This protein binds this small molecule.
Small molecule (SMILES): CC(=O)N[C@@H]1[C@@H](O)[C@H](O)[C@@H](CO)O[C@H]1O

Binding-site contacts:
Ligand atom C8 contacts residue ASN148 of chain 1.D at 4.4 Å.
Ligand atom C7 contacts residue ASN148 of chain 1.D at 3.2 Å.
Ligand atom O5 contacts residue ASN148 of chain 1.D at 2.4 Å (h-bond).
Ligand atom C5 contacts residue ALA210 of chain 1.D at 4.4 Å (hydrophobic).
Ligand atom C1 contacts residue ASN148 of chain 1.D at 1.4 Å.
Ligand atom C7 contacts residue VAL212 of chain 1.D at 4.4 Å (hydrophobic).
Ligand atom C5 contacts residue ASN148 of chain 1.D at 3.6 Å.
Ligand atom C5 contacts residue THR150 of chain 1.D at 4.2 Å.
Ligand atom C3 contacts residue ASN148 of chain 1.D at 3.8 Å.
Ligand atom C1 contacts residue ALA210 of chain 1.D at 4.1 Å (hydrophobic).
Ligand atom N2 contacts residue ASN148 of chain 1.D at 2.9 Å (h-bond).
Ligand atom C6 contacts residue THR150 of chain 1.D at 4.0 Å.
Ligand atom C2 contacts residue ASN148 of chain 1.D at 2.5 Å.
Ligand atom C8 contacts residue VAL212 of chain 1.D at 3.9 Å (hydrophobic).
Ligand atom O5 contacts residue THR150 of chain 1.D at 4.2 Å.
Ligand atom C4 contacts residue ASN148 of chain 1.D at 4.2 Å.
Ligand atom O7 contacts residue ASN148 of chain 1.D at 3.2 Å (h-bond).
Ligand atom N2 contacts residue VAL212 of chain 1.D at 4.4 Å.

Sequence of chain 1.D:
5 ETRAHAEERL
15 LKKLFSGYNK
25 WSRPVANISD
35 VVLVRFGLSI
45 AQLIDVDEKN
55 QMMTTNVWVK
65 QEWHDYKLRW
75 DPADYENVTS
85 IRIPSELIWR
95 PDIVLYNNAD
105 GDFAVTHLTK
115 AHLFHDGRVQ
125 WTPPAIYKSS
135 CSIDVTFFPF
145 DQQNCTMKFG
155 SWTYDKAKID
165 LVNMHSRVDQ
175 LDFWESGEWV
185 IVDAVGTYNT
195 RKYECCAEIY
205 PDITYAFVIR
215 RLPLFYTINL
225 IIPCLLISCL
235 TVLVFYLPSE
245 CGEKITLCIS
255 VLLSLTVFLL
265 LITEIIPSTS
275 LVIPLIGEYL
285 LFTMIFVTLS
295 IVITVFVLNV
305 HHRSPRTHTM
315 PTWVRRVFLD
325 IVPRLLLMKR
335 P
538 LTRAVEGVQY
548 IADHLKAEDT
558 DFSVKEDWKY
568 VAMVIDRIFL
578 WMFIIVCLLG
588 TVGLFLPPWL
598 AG